Sequence of chain 1.F:
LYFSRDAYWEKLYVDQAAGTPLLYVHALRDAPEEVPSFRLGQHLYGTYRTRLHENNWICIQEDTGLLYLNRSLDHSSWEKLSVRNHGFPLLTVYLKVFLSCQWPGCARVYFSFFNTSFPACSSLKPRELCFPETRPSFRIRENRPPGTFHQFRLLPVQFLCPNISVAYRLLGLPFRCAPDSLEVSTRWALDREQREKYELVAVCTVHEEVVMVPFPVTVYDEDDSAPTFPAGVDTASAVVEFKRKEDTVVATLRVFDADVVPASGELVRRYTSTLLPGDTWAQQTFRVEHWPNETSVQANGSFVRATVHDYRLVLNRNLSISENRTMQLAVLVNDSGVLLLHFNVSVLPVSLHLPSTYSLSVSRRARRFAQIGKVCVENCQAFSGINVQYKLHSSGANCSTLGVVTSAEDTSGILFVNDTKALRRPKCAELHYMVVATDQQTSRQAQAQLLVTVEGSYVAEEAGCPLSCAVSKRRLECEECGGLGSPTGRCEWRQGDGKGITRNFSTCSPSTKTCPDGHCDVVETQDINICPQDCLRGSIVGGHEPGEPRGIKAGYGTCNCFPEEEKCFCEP

This protein binds this small molecule.
Small molecule (SMILES): CC(=O)N[C@@H]1[C@@H](O)[C@H](O)[C@@H](CO)O[C@H]1O

Binding-site contacts:
Ligand atom O5 contacts residue ASN333 of chain 1.F at 2.4 Å (h-bond).
Ligand atom C1 contacts residue ASN333 of chain 1.F at 1.4 Å.
Ligand atom C2 contacts residue ASN333 of chain 1.F at 2.4 Å.
Ligand atom N2 contacts residue ASN333 of chain 1.F at 2.9 Å (h-bond).
Ligand atom C6 contacts residue SER406 of chain 1.F at 4.0 Å.
Ligand atom O5 contacts residue GLY407 of chain 1.F at 4.2 Å.
Ligand atom C6 contacts residue GLY407 of chain 1.F at 3.9 Å.
Ligand atom O6 contacts residue SER406 of chain 1.F at 4.3 Å.
Ligand atom O6 contacts residue ASN409 of chain 1.F at 4.0 Å.
Ligand atom O6 contacts residue GLY407 of chain 1.F at 4.4 Å.
Ligand atom C8 contacts residue ASN333 of chain 1.F at 4.4 Å.
Ligand atom C3 contacts residue ASN333 of chain 1.F at 3.8 Å.
Ligand atom C7 contacts residue ASN333 of chain 1.F at 3.2 Å.
Ligand atom C4 contacts residue ASN333 of chain 1.F at 4.2 Å.
Ligand atom O7 contacts residue ASN333 of chain 1.F at 3.1 Å (h-bond).
Ligand atom C5 contacts residue ASN333 of chain 1.F at 3.7 Å.
Ligand atom O7 contacts residue GLN463 of chain 1.F at 4.5 Å.
Ligand atom C6 contacts residue LYS260 of chain 1.F at 4.5 Å.